Binding-site contacts:
Ligand atom C9 contacts residue PHE124 of chain 1.C at 3.5 Å (hydrophobic).
Ligand atom C8 contacts residue TRP131 of chain 1.C at 3.6 Å (hydrophobic).
Ligand atom C42 contacts residue GLY50 of chain 1.C at 3.4 Å.
Ligand atom C60 contacts residue SER51 of chain 1.C at 3.6 Å.
Ligand atom O68 contacts residue ASP48 of chain 1.C at 2.6 Å (salt-bridge).
Ligand atom C15 contacts residue GLY246 of chain 1.C at 3.3 Å.
Ligand atom F1 contacts residue GLY29 of chain 1.C at 3.4 Å.
Ligand atom C9 contacts residue TRP131 of chain 1.C at 3.4 Å (hydrophobic).
Ligand atom O38 contacts residue TYR87 of chain 1.C at 3.4 Å.
Ligand atom C20 contacts residue PHE124 of chain 1.C at 3.6 Å (hydrophobic).
Ligand atom C46 contacts residue GLY50 of chain 1.C at 3.5 Å.
Ligand atom C42 contacts residue ASP244 of chain 1.C at 3.4 Å.
Ligand atom C51 contacts residue THR88 of chain 1.C at 3.5 Å.
Ligand atom O39 contacts residue ARG251 of chain 1.C at 2.9 Å (salt-bridge).
Ligand atom C27 contacts residue ASP48 of chain 1.C at 3.5 Å.
Ligand atom C56 contacts residue PRO86 of chain 1.C at 3.6 Å (hydrophobic).
Ligand atom N40 contacts residue GLY50 of chain 1.C at 3.0 Å (h-bond).
Ligand atom O68 contacts residue TYR87 of chain 1.C at 3.6 Å.
Ligand atom F4 contacts residue GLY27 of chain 1.C at 3.3 Å.
Ligand atom C31 contacts residue ASP244 of chain 1.C at 3.3 Å.
Ligand atom N11 contacts residue PHE124 of chain 1.C at 2.8 Å (h-bond).
Ligand atom S34 contacts residue THR247 of chain 1.C at 3.6 Å (h-bond).
Ligand atom C53 contacts residue THR88 of chain 1.C at 3.2 Å.
Ligand atom O38 contacts residue GLN89 of chain 1.C at 3.5 Å (h-bond).
Ligand atom F1 contacts residue THR248 of chain 1.C at 3.3 Å.
Ligand atom C49 contacts residue PRO86 of chain 1.C at 3.2 Å (hydrophobic).
Ligand atom C35 contacts residue THR247 of chain 1.C at 3.5 Å.
Ligand atom C60 contacts residue VAL85 of chain 1.C at 3.6 Å (hydrophobic).
Ligand atom C22 contacts residue ASP48 of chain 1.C at 3.4 Å.
Ligand atom C9 contacts residue ILE126 of chain 1.C at 3.4 Å (hydrophobic).
Ligand atom C29 contacts residue ASP244 of chain 1.C at 3.3 Å.
Ligand atom C15 contacts residue LEU46 of chain 1.C at 3.5 Å (hydrophobic).
Ligand atom N40 contacts residue ASP244 of chain 1.C at 2.7 Å (salt-bridge).
Ligand atom O38 contacts residue THR88 of chain 1.C at 2.9 Å (h-bond).
Ligand atom O68 contacts residue GLY50 of chain 1.C at 3.4 Å (h-bond).
Ligand atom C2 contacts residue GLY246 of chain 1.C at 3.4 Å.
Ligand atom F1 contacts residue GLY246 of chain 1.C at 3.2 Å.
Ligand atom O39 contacts residue THR247 of chain 1.C at 3.5 Å (h-bond).
Ligand atom C31 contacts residue THR247 of chain 1.C at 3.0 Å.
Ligand atom O68 contacts residue SER51 of chain 1.C at 3.6 Å.

The small molecule below binds the protein below.
Small molecule (SMILES): CC(C)(C)c1cccc(CN[C@H]2CS(=O)(=O)C[C@@H](Cc3ccc4[nH]cc(CC(F)F)c4c3)[C@@H]2O)c1

Sequence of chain 1.C:
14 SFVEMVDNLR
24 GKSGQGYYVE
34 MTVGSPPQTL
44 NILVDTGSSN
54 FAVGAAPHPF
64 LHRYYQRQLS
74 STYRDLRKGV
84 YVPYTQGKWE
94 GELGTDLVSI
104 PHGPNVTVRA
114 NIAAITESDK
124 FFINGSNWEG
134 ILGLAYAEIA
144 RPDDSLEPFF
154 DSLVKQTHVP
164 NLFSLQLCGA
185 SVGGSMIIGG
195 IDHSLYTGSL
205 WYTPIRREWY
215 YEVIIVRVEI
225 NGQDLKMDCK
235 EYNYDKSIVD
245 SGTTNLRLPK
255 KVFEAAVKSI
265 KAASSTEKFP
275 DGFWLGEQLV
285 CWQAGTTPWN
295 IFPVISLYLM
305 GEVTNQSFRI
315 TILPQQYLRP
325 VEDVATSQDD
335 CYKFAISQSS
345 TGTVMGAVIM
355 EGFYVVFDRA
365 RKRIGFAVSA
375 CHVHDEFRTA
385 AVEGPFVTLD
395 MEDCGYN